Sequence of chain 1.H:
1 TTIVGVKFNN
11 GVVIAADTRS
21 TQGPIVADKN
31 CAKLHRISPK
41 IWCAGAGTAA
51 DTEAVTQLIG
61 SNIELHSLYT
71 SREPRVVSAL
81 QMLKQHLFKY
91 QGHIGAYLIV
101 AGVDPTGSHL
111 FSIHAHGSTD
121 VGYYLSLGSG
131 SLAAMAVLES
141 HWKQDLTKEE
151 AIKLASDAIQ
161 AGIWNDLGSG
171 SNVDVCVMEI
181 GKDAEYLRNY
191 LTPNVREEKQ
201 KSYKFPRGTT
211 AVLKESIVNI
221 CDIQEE

Binding-site contacts:
Ligand atom C42 contacts residue THR1 of chain 1.H at 2.3 Å.
Ligand atom C45 contacts residue THR52 of chain 1.H at 3.7 Å.
Ligand atom O9 contacts residue GLN22 of chain 1.H at 3.4 Å (h-bond).
Ligand atom C39 contacts residue GLY47 of chain 1.H at 3.7 Å.
Ligand atom O9 contacts residue ASP125 of chain 1.I at 3.6 Å.
Ligand atom N22 contacts residue ASP125 of chain 1.I at 3.3 Å (salt-bridge).
Ligand atom C47 contacts residue THR1 of chain 1.H at 1.4 Å.
Ligand atom C27 contacts residue GLN22 of chain 1.H at 3.5 Å.
Ligand atom O40 contacts residue SER20 of chain 1.H at 3.5 Å.
Ligand atom C58 contacts residue ARG19 of chain 1.H at 3.1 Å.
Ligand atom C45 contacts residue GLY45 of chain 1.H at 3.5 Å.
Ligand atom C2 contacts residue SER5 of chain 1.I at 3.5 Å.
Ligand atom O48 contacts residue MES1 of chain 1.FA at 3.0 Å (h-bond).
Ligand atom C58 contacts residue GLY168 of chain 1.H at 2.9 Å.
Ligand atom C43 contacts residue THR1 of chain 1.H at 2.7 Å.
Ligand atom O40 contacts residue THR21 of chain 1.H at 3.2 Å (h-bond).
Ligand atom C46 contacts residue ALA49 of chain 1.H at 3.5 Å (hydrophobic).
Ligand atom C27 contacts residue ALA27 of chain 1.H at 3.5 Å (hydrophobic).
Ligand atom N30 contacts residue THR21 of chain 1.H at 3.0 Å (h-bond).
Ligand atom O60 contacts residue MES1 of chain 1.FA at 2.7 Å (h-bond).
Ligand atom C58 contacts residue THR1 of chain 1.H at 2.5 Å.
Ligand atom O48 contacts residue GLY47 of chain 1.H at 3.2 Å (h-bond).
Ligand atom C8 contacts residue GLN22 of chain 1.H at 3.6 Å.
Ligand atom C31 contacts residue GLY47 of chain 1.H at 3.5 Å.
Ligand atom C59 contacts residue THR1 of chain 1.H at 2.5 Å.
Ligand atom N41 contacts residue THR1 of chain 1.H at 3.7 Å.
Ligand atom N41 contacts residue GLY47 of chain 1.H at 3.1 Å (h-bond).
Ligand atom C34 contacts residue GLY47 of chain 1.H at 3.6 Å.
Ligand atom C19 contacts residue THR48 of chain 1.H at 3.5 Å.
Ligand atom C23 contacts residue THR21 of chain 1.H at 3.6 Å.
Ligand atom C43 contacts residue GLY47 of chain 1.H at 3.4 Å.
Ligand atom C26 contacts residue CYS129 of chain 1.I at 3.7 Å (hydrophobic).
Ligand atom C51 contacts residue GLY168 of chain 1.H at 3.4 Å.
Ligand atom O29 contacts residue ALA49 of chain 1.H at 3.1 Å (h-bond).
Ligand atom C51 contacts residue THR1 of chain 1.H at 1.5 Å.
Ligand atom C58 contacts residue LYS33 of chain 1.H at 3.5 Å.
Ligand atom C44 contacts residue THR1 of chain 1.H at 3.5 Å.
Ligand atom O60 contacts residue THR1 of chain 1.H at 2.9 Å (h-bond).
Ligand atom O1 contacts residue SER5 of chain 1.I at 3.3 Å.
Ligand atom O48 contacts residue THR1 of chain 1.H at 2.3 Å (h-bond).

The protein below binds the small molecule below.
Small molecule (SMILES): CC(C)C[C@H](NC(=O)[C@H](CCc1ccccc1)NC(=O)CN1CCOCC1)C(=O)N[C@@H](Cc1ccccc1)C(=O)N[C@@H](CC(C)C)[C@@H](O)[C@H](C)CO

Sequence of chain 1.I:
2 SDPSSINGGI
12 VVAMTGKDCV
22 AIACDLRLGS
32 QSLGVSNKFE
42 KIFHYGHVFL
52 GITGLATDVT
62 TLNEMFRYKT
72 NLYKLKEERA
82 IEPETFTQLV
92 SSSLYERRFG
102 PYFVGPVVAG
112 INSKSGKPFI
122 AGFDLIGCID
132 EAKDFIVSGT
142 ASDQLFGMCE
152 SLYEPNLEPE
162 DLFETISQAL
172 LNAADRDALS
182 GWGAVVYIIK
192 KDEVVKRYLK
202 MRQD